Sequence of chain 1.A:
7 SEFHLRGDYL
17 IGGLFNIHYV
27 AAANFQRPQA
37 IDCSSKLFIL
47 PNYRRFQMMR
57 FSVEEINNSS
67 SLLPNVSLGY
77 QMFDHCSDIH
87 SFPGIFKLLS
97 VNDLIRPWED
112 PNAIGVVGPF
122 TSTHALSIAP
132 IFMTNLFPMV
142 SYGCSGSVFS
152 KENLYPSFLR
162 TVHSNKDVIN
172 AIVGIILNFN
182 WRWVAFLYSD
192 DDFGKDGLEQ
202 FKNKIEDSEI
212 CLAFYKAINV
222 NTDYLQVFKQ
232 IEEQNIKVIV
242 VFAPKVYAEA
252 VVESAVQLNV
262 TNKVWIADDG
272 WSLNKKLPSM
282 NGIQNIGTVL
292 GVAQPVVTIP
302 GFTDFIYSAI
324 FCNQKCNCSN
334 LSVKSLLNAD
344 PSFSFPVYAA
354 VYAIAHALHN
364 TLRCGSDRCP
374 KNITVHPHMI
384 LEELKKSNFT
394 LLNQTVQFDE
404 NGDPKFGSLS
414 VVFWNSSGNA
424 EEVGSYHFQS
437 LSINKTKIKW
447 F

The small molecule below binds the protein below.
Small molecule (SMILES): CC(=O)N[C@@H]1[C@@H](O)[C@H](O)[C@@H](CO)O[C@H]1O

Binding-site contacts:
Ligand atom C3 contacts residue ASN391 of chain 1.A at 3.8 Å.
Ligand atom C2 contacts residue ASN391 of chain 1.A at 2.5 Å.
Ligand atom C5 contacts residue ASN391 of chain 1.A at 3.6 Å.
Ligand atom O6 contacts residue GLN400 of chain 1.A at 3.5 Å (h-bond).
Ligand atom C8 contacts residue THR393 of chain 1.A at 4.2 Å.
Ligand atom C4 contacts residue ASN391 of chain 1.A at 4.2 Å.
Ligand atom O5 contacts residue ASN391 of chain 1.A at 2.3 Å (h-bond).
Ligand atom O7 contacts residue ASN391 of chain 1.A at 4.1 Å.
Ligand atom C8 contacts residue ASN391 of chain 1.A at 3.9 Å.
Ligand atom C5 contacts residue GLN400 of chain 1.A at 4.2 Å.
Ligand atom C6 contacts residue GLN400 of chain 1.A at 3.8 Å.
Ligand atom O6 contacts residue ASN391 of chain 1.A at 4.4 Å.
Ligand atom C1 contacts residue ASN391 of chain 1.A at 1.4 Å.
Ligand atom N2 contacts residue ASN391 of chain 1.A at 3.0 Å (h-bond).
Ligand atom C7 contacts residue ASN391 of chain 1.A at 3.9 Å.
Ligand atom O5 contacts residue GLN400 of chain 1.A at 3.3 Å (h-bond).
Ligand atom C1 contacts residue GLN400 of chain 1.A at 4.2 Å.